Sequence of chain 2.A:
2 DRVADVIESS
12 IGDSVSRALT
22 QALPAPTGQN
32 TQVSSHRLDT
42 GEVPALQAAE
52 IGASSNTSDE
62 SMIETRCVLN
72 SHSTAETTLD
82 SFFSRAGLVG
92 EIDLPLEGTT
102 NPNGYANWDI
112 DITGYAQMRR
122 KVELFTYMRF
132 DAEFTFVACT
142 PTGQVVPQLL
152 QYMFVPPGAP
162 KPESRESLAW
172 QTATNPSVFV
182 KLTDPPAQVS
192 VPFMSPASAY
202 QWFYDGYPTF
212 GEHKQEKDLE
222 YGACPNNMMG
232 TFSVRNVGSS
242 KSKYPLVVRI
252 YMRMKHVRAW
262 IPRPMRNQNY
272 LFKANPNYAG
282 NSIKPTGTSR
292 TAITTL

Binding-site contacts:
Ligand atom C2A contacts residue ASP112 of chain 2.A at 3.8 Å.
Ligand atom N2 contacts residue PHE233 of chain 2.A at 3.7 Å.
Ligand atom C5B contacts residue ILE111 of chain 2.A at 3.9 Å (hydrophobic).
Ligand atom C3C contacts residue PHE135 of chain 2.A at 3.8 Å (hydrophobic).
Ligand atom C4C contacts residue PHE135 of chain 2.A at 3.8 Å (hydrophobic).
Ligand atom C2A contacts residue TRP203 of chain 2.A at 3.6 Å (hydrophobic).
Ligand atom C4 contacts residue ILE24 of chain 2.C at 4.0 Å (hydrophobic).
Ligand atom O1 contacts residue PHE155 of chain 2.A at 3.4 Å.
Ligand atom C4B contacts residue TRP203 of chain 2.A at 3.5 Å (hydrophobic).
Ligand atom C4B contacts residue ILE113 of chain 2.A at 4.0 Å (hydrophobic).
Ligand atom N2 contacts residue PHE155 of chain 2.A at 3.5 Å.
Ligand atom O1B contacts residue TYR201 of chain 2.A at 3.4 Å.
Ligand atom C5 contacts residue PHE155 of chain 2.A at 3.9 Å (hydrophobic).
Ligand atom C31 contacts residue ILE24 of chain 2.C at 3.6 Å (hydrophobic).
Ligand atom C2C contacts residue PHE155 of chain 2.A at 3.9 Å (hydrophobic).
Ligand atom C31 contacts residue PRO177 of chain 2.A at 3.9 Å (hydrophobic).
Ligand atom N3A contacts residue ILE113 of chain 2.A at 3.8 Å.
Ligand atom C4A contacts residue ASP112 of chain 2.A at 2.6 Å.
Ligand atom C6C contacts residue TYR201 of chain 2.A at 3.9 Å (hydrophobic).
Ligand atom C2C contacts residue VAL192 of chain 2.A at 3.7 Å (hydrophobic).
Ligand atom O1 contacts residue PHE233 of chain 2.A at 3.1 Å.
Ligand atom C5B contacts residue ILE113 of chain 2.A at 3.5 Å (hydrophobic).
Ligand atom N3A contacts residue ASP112 of chain 2.A at 2.5 Å (salt-bridge).
Ligand atom O1A contacts residue TRP203 of chain 2.A at 3.3 Å.
Ligand atom C5A contacts residue ASN228 of chain 2.A at 4.0 Å.
Ligand atom C6B contacts residue ILE113 of chain 2.A at 4.0 Å (hydrophobic).
Ligand atom N3A contacts residue THR114 of chain 2.A at 4.0 Å.
Ligand atom C2B contacts residue TYR201 of chain 2.A at 3.5 Å (hydrophobic).
Ligand atom C4A contacts residue THR114 of chain 2.A at 3.5 Å.
Ligand atom C5C contacts residue PHE135 of chain 2.A at 3.5 Å (hydrophobic).
Ligand atom C31 contacts residue VAL179 of chain 2.A at 3.3 Å (hydrophobic).
Ligand atom C5B contacts residue ASP112 of chain 2.A at 4.0 Å.
Ligand atom C4C contacts residue VAL192 of chain 2.A at 3.5 Å (hydrophobic).
Ligand atom C5 contacts residue PHE233 of chain 2.A at 4.0 Å (hydrophobic).
Ligand atom C3B contacts residue ASN228 of chain 2.A at 4.0 Å.
Ligand atom C2B contacts residue TRP203 of chain 2.A at 4.0 Å (hydrophobic).
Ligand atom C5A contacts residue ASP112 of chain 2.A at 4.0 Å.
Ligand atom O1A contacts residue ASN228 of chain 2.A at 3.7 Å.
Ligand atom C3B contacts residue TRP203 of chain 2.A at 3.1 Å (hydrophobic).
Ligand atom C5C contacts residue ILE111 of chain 2.A at 3.8 Å (hydrophobic).

This small molecule binds to this protein.
Small molecule (SMILES): Cc1cc(CCCCCCCOc2ccc(C3=NCCO3)cc2)on1

Sequence of chain 2.C:
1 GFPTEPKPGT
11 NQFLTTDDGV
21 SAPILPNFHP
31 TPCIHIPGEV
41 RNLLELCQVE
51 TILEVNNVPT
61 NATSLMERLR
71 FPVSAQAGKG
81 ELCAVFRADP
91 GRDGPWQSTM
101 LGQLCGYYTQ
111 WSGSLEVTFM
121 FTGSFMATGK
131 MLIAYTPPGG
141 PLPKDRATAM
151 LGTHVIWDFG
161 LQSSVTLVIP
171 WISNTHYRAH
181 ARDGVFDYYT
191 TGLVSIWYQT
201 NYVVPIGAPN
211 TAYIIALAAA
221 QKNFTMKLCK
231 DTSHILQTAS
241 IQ